Sequence of chain 79.B:
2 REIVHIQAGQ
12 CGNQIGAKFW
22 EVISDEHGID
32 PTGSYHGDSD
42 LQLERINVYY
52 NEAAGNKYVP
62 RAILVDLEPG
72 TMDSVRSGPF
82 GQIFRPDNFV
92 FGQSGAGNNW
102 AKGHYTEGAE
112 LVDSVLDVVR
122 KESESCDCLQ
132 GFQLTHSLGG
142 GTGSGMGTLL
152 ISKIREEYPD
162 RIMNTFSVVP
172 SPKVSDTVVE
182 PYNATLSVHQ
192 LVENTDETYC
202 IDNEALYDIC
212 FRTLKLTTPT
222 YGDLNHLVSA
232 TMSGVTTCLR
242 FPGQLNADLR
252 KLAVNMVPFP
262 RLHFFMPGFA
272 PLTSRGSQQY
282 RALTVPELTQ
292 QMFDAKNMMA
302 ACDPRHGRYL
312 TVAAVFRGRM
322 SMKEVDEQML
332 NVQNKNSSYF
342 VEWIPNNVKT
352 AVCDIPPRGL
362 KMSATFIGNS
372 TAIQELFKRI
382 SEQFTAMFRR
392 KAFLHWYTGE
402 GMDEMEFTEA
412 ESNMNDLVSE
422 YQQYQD

This protein binds this small molecule.
Small molecule (SMILES): Nc1nc2c(ncn2[C@@H]2O[C@H](CO[P](=O)(O)C[P](=O)(O)OP(=O)(O)O)[C@@H](O)[C@H]2O)c(=O)[nH]1

Binding-site contacts:
Ligand atom O1B contacts residue GLN11 of chain 79.B at 3.2 Å (h-bond).
Ligand atom O6 contacts residue TYR222 of chain 79.B at 3.8 Å.
Ligand atom O1A contacts residue GLN11 of chain 79.B at 3.1 Å.
Ligand atom PB contacts residue MG1 of chain 79.F at 3.7 Å.
Ligand atom O4' contacts residue SER138 of chain 79.B at 3.3 Å (h-bond).
Ligand atom O2A contacts residue CYS12 of chain 79.B at 3.3 Å (h-bond).
Ligand atom O2B contacts residue GLY10 of chain 79.B at 3.2 Å.
Ligand atom O2G contacts residue ASN99 of chain 79.B at 2.9 Å (h-bond).
Ligand atom C2 contacts residue ASN204 of chain 79.B at 3.4 Å.
Ligand atom O3G contacts residue MG1 of chain 79.F at 2.5 Å.
Ligand atom O3B contacts residue MG1 of chain 79.F at 3.8 Å.
Ligand atom O2B contacts residue GLY144 of chain 79.B at 2.7 Å (h-bond).
Ligand atom O1B contacts residue MG1 of chain 79.F at 2.4 Å.
Ligand atom N2 contacts residue ASN204 of chain 79.B at 2.6 Å (h-bond).
Ligand atom N3 contacts residue ASN204 of chain 79.B at 3.0 Å (h-bond).
Ligand atom N1 contacts residue ASN226 of chain 79.B at 2.7 Å (h-bond).
Ligand atom C6 contacts residue GLN15 of chain 79.B at 3.6 Å.
Ligand atom C4' contacts residue SER138 of chain 79.B at 3.2 Å.
Ligand atom O2B contacts residue THR143 of chain 79.B at 2.7 Å (h-bond).
Ligand atom C2 contacts residue TYR222 of chain 79.B at 3.5 Å (hydrophobic).
Ligand atom PG contacts residue MG1 of chain 79.F at 3.5 Å.
Ligand atom O2A contacts residue GLN11 of chain 79.B at 3.5 Å (h-bond).
Ligand atom O3B contacts residue GLY142 of chain 79.B at 3.5 Å (h-bond).
Ligand atom PG contacts residue GLY142 of chain 79.B at 3.9 Å.
Ligand atom PB contacts residue GLY10 of chain 79.B at 3.9 Å.
Ligand atom N3 contacts residue VAL169 of chain 79.B at 3.8 Å.
Ligand atom O1G contacts residue ALA97 of chain 79.B at 3.0 Å (h-bond).
Ligand atom O1G contacts residue THR143 of chain 79.B at 3.4 Å.
Ligand atom PB contacts residue THR143 of chain 79.B at 3.3 Å.
Ligand atom C6 contacts residue ASN226 of chain 79.B at 3.3 Å.
Ligand atom O3' contacts residue GLU181 of chain 79.B at 3.3 Å (salt-bridge).
Ligand atom O6 contacts residue ASN226 of chain 79.B at 3.1 Å (h-bond).
Ligand atom N2 contacts residue ASN226 of chain 79.B at 2.9 Å (h-bond).
Ligand atom O2G contacts residue GLY142 of chain 79.B at 3.0 Å (h-bond).
Ligand atom O6 contacts residue GLN15 of chain 79.B at 2.5 Å (h-bond).
Ligand atom N1 contacts residue TYR222 of chain 79.B at 3.2 Å.
Ligand atom C2 contacts residue ASN226 of chain 79.B at 3.6 Å.
Ligand atom O1B contacts residue GLY10 of chain 79.B at 3.7 Å.
Ligand atom C6 contacts residue TYR222 of chain 79.B at 3.7 Å (hydrophobic).
Ligand atom O3B contacts residue THR143 of chain 79.B at 3.1 Å (h-bond).